Sequence of chain 3.A:
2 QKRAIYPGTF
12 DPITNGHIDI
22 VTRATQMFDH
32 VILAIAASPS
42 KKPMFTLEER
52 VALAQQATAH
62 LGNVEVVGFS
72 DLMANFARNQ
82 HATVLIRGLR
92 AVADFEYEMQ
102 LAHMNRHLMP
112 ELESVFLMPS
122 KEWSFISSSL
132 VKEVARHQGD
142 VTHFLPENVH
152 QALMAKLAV

The small molecule below binds the protein below.
Small molecule (SMILES): Cc1nc2cccc(O)c2[nH]1

Sequence of chain 2.A:
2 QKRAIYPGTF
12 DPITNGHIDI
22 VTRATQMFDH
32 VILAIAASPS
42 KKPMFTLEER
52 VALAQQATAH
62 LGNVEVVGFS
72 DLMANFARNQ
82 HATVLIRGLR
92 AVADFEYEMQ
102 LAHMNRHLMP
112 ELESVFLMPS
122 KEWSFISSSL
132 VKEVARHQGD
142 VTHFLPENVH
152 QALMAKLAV

Binding-site contacts:
Ligand atom C4 contacts residue ASN106 of chain 2.A at 3.2 Å.
Ligand atom C11 contacts residue HIS138 of chain 3.A at 4.1 Å.
Ligand atom C3 contacts residue VAL135 of chain 3.A at 3.9 Å (hydrophobic).
Ligand atom C7 contacts residue LEU73 of chain 2.A at 3.8 Å (hydrophobic).
Ligand atom C1 contacts residue VAL135 of chain 3.A at 4.3 Å (hydrophobic).
Ligand atom N8 contacts residue GLU134 of chain 3.A at 2.9 Å (salt-bridge).
Ligand atom C7 contacts residue GLU134 of chain 3.A at 4.0 Å.
Ligand atom C11 contacts residue ASP72 of chain 2.A at 4.0 Å.
Ligand atom C9 contacts residue LEU73 of chain 2.A at 3.8 Å (hydrophobic).
Ligand atom C4 contacts residue LEU73 of chain 2.A at 3.6 Å (hydrophobic).
Ligand atom C6 contacts residue LEU73 of chain 2.A at 3.3 Å (hydrophobic).
Ligand atom C6 contacts residue MET74 of chain 2.A at 3.4 Å (hydrophobic).
Ligand atom C3 contacts residue LEU73 of chain 2.A at 4.4 Å (hydrophobic).
Ligand atom C3 contacts residue LEU131 of chain 3.A at 4.1 Å (hydrophobic).
Ligand atom C1 contacts residue MET74 of chain 2.A at 4.3 Å (hydrophobic).
Ligand atom C1 contacts residue LEU109 of chain 2.A at 4.2 Å (hydrophobic).
Ligand atom C9 contacts residue GLU134 of chain 3.A at 3.8 Å.
Ligand atom C2 contacts residue LEU131 of chain 3.A at 4.1 Å (hydrophobic).
Ligand atom N8 contacts residue LEU73 of chain 2.A at 4.1 Å.
Ligand atom C11 contacts residue LEU73 of chain 2.A at 4.2 Å (hydrophobic).
Ligand atom C11 contacts residue MET74 of chain 2.A at 4.1 Å (hydrophobic).
Ligand atom C1 contacts residue MET105 of chain 2.A at 4.1 Å (hydrophobic).
Ligand atom C2 contacts residue VAL135 of chain 3.A at 3.6 Å (hydrophobic).
Ligand atom O5 contacts residue ASN106 of chain 2.A at 2.5 Å (h-bond).
Ligand atom C2 contacts residue MET105 of chain 2.A at 4.0 Å (hydrophobic).
Ligand atom C3 contacts residue GLU134 of chain 3.A at 4.0 Å.
Ligand atom C7 contacts residue MET74 of chain 2.A at 4.0 Å (hydrophobic).
Ligand atom C11 contacts residue GLU134 of chain 3.A at 3.9 Å.
Ligand atom C4 contacts residue ALA75 of chain 2.A at 4.4 Å (hydrophobic).
Ligand atom O5 contacts residue ALA75 of chain 2.A at 3.1 Å (h-bond).
Ligand atom O5 contacts residue LEU73 of chain 2.A at 3.6 Å.
Ligand atom N10 contacts residue LEU73 of chain 2.A at 3.3 Å.
Ligand atom N8 contacts residue MET74 of chain 2.A at 4.4 Å.
Ligand atom C4 contacts residue MET74 of chain 2.A at 3.6 Å (hydrophobic).
Ligand atom O5 contacts residue MET74 of chain 2.A at 3.3 Å.
Ligand atom C1 contacts residue ASN106 of chain 2.A at 3.2 Å.
Ligand atom C9 contacts residue MET74 of chain 2.A at 3.9 Å (hydrophobic).
Ligand atom N10 contacts residue MET74 of chain 2.A at 2.9 Å (h-bond).
Ligand atom C1 contacts residue LEU73 of chain 2.A at 4.2 Å (hydrophobic).
Ligand atom C2 contacts residue LEU102 of chain 2.A at 4.3 Å (hydrophobic).